Sequence of chain 1.A:
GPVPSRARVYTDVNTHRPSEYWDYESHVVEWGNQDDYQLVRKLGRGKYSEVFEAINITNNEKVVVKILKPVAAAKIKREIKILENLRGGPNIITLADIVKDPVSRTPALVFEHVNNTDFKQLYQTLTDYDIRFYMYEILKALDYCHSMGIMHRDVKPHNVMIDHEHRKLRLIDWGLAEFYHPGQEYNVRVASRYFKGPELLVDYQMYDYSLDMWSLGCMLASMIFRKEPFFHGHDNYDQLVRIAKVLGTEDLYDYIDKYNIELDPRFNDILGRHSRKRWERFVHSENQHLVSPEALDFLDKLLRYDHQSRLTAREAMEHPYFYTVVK

The small molecule below binds the protein below.
Small molecule (SMILES): N#CCc1c[nH]c2ccc(Br)cc12

Binding-site contacts:
Ligand atom C6 contacts residue TYR124 of chain 1.A at 3.7 Å (hydrophobic).
Ligand atom C2 contacts residue ILE139 of chain 1.A at 4.2 Å (hydrophobic).
Ligand atom N1 contacts residue PRO158 of chain 1.A at 3.5 Å.
Ligand atom C4 contacts residue PRO158 of chain 1.A at 3.5 Å (hydrophobic).
Ligand atom C9 contacts residue LEU127 of chain 1.A at 3.8 Å (hydrophobic).
Ligand atom C contacts residue LEU127 of chain 1.A at 4.0 Å (hydrophobic).
Ligand atom C6 contacts residue PHE120 of chain 1.A at 4.0 Å (hydrophobic).
Ligand atom C1 contacts residue ILE163 of chain 1.A at 3.6 Å (hydrophobic).
Ligand atom BR contacts residue LEU127 of chain 1.A at 4.2 Å.
Ligand atom C6 contacts residue LEU123 of chain 1.A at 4.0 Å (hydrophobic).
Ligand atom C3 contacts residue MET220 of chain 1.A at 3.5 Å (hydrophobic).
Ligand atom C1 contacts residue TYR135 of chain 1.A at 4.1 Å (hydrophobic).
Ligand atom C1 contacts residue MET220 of chain 1.A at 3.4 Å (hydrophobic).
Ligand atom C4 contacts residue PHE120 of chain 1.A at 3.9 Å (hydrophobic).
Ligand atom C1 contacts residue ILE139 of chain 1.A at 3.8 Å (hydrophobic).
Ligand atom C4 contacts residue VAL161 of chain 1.A at 4.1 Å (hydrophobic).
Ligand atom C2 contacts residue VAL161 of chain 1.A at 3.7 Å (hydrophobic).
Ligand atom N1 contacts residue TYR124 of chain 1.A at 4.1 Å.
Ligand atom C7 contacts residue PRO158 of chain 1.A at 3.6 Å (hydrophobic).
Ligand atom N contacts residue VAL161 of chain 1.A at 3.2 Å (h-bond).
Ligand atom C7 contacts residue MET224 of chain 1.A at 3.5 Å (hydrophobic).
Ligand atom N contacts residue LEU123 of chain 1.A at 4.0 Å.
Ligand atom C2 contacts residue ILE163 of chain 1.A at 3.3 Å (hydrophobic).
Ligand atom C6 contacts residue PRO158 of chain 1.A at 4.1 Å (hydrophobic).
Ligand atom C9 contacts residue MET220 of chain 1.A at 3.8 Å (hydrophobic).
Ligand atom C7 contacts residue TYR124 of chain 1.A at 4.1 Å (hydrophobic).
Ligand atom N1 contacts residue MET224 of chain 1.A at 3.4 Å (h-bond).
Ligand atom C5 contacts residue PRO158 of chain 1.A at 4.0 Å (hydrophobic).
Ligand atom C2 contacts residue MET220 of chain 1.A at 3.3 Å (hydrophobic).
Ligand atom C contacts residue MET220 of chain 1.A at 3.6 Å (hydrophobic).
Ligand atom N contacts residue PRO158 of chain 1.A at 3.4 Å (h-bond).
Ligand atom C6 contacts residue MET224 of chain 1.A at 4.1 Å (hydrophobic).
Ligand atom C7 contacts residue PHE120 of chain 1.A at 4.0 Å (hydrophobic).
Ligand atom C3 contacts residue ILE163 of chain 1.A at 3.8 Å (hydrophobic).
Ligand atom BR contacts residue MET136 of chain 1.A at 4.1 Å.
Ligand atom BR contacts residue ILE132 of chain 1.A at 4.0 Å.
Ligand atom C4 contacts residue LEU123 of chain 1.A at 3.9 Å (hydrophobic).
Ligand atom C5 contacts residue LEU123 of chain 1.A at 4.0 Å (hydrophobic).
Ligand atom C8 contacts residue MET220 of chain 1.A at 3.7 Å (hydrophobic).
Ligand atom C9 contacts residue MET224 of chain 1.A at 4.0 Å (hydrophobic).